Sequence of chain 2.A:
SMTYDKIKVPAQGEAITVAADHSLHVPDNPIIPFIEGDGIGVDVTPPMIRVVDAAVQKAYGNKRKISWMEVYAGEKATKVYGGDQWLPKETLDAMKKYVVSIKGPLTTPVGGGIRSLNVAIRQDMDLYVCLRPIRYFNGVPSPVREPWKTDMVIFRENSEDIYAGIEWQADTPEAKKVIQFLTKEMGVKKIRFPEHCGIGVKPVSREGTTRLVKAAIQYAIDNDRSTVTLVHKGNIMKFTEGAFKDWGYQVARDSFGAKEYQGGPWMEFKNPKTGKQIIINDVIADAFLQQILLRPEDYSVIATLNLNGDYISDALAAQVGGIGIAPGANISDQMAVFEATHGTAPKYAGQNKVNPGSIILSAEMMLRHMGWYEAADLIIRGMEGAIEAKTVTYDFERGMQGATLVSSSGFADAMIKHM

The small molecule below binds the protein below.
Small molecule (SMILES): NCC(=O)O

Binding-site contacts:
Ligand atom CA contacts residue GLU384 of chain 2.A at 3.8 Å.
Ligand atom C contacts residue GLU384 of chain 2.A at 4.0 Å.
Ligand atom OXT contacts residue GLU384 of chain 2.A at 4.1 Å.
Ligand atom N contacts residue GLU384 of chain 2.A at 2.8 Å (salt-bridge).